Sequence of chain 1.A:
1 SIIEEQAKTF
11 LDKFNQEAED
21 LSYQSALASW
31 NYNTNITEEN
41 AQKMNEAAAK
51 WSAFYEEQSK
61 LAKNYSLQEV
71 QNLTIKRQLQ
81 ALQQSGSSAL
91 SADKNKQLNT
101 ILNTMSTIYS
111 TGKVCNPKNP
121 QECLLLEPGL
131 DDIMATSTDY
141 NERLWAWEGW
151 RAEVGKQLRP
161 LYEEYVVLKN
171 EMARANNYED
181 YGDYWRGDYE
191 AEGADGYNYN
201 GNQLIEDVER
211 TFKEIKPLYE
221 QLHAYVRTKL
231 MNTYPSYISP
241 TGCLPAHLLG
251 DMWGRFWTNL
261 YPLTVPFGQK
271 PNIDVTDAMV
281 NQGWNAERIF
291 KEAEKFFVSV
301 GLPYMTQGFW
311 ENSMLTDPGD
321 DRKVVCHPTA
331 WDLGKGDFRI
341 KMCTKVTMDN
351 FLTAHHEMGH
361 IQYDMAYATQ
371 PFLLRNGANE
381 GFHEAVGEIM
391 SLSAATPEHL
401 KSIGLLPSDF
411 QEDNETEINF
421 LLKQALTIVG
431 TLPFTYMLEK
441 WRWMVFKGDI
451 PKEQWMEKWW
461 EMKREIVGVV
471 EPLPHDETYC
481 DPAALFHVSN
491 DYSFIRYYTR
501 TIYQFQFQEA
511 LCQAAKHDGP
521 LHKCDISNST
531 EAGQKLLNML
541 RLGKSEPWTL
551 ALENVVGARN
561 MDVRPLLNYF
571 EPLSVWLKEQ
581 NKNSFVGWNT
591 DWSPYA

The protein below binds the small molecule below.
Small molecule (SMILES): CC(=O)N[C@H]1[C@H](O[C@H]2[C@H](O)[C@@H](NC(C)=O)CO[C@@H]2CO)O[C@H](CO)[C@@H](O)[C@@H]1O

Binding-site contacts:
Ligand atom C3 contacts residue ASN528 of chain 1.A at 3.8 Å.
Ligand atom C4 contacts residue ASN528 of chain 1.A at 4.2 Å.
Ligand atom C8 contacts residue ASP525 of chain 1.A at 3.9 Å.
Ligand atom O7 contacts residue ASN528 of chain 1.A at 3.5 Å (h-bond).
Ligand atom O5 contacts residue ASN528 of chain 1.A at 2.4 Å (h-bond).
Ligand atom O6 contacts residue ASN528 of chain 1.A at 4.5 Å.
Ligand atom C1 contacts residue ASN528 of chain 1.A at 1.4 Å.
Ligand atom C5 contacts residue ASN528 of chain 1.A at 3.7 Å.
Ligand atom C2 contacts residue SER402 of chain 1.A at 4.4 Å.
Ligand atom O7 contacts residue SER402 of chain 1.A at 4.3 Å.
Ligand atom C2 contacts residue ASN528 of chain 1.A at 2.4 Å.
Ligand atom C7 contacts residue SER402 of chain 1.A at 3.5 Å.
Ligand atom O3 contacts residue SER402 of chain 1.A at 3.3 Å (h-bond).
Ligand atom C3 contacts residue SER402 of chain 1.A at 4.2 Å.
Ligand atom C7 contacts residue ASN528 of chain 1.A at 3.4 Å.
Ligand atom C8 contacts residue SER527 of chain 1.A at 4.0 Å.
Ligand atom N2 contacts residue SER402 of chain 1.A at 3.5 Å (h-bond).
Ligand atom C8 contacts residue SER402 of chain 1.A at 3.4 Å.
Ligand atom N2 contacts residue ASN528 of chain 1.A at 2.9 Å (h-bond).